Sequence of chain 1.G:
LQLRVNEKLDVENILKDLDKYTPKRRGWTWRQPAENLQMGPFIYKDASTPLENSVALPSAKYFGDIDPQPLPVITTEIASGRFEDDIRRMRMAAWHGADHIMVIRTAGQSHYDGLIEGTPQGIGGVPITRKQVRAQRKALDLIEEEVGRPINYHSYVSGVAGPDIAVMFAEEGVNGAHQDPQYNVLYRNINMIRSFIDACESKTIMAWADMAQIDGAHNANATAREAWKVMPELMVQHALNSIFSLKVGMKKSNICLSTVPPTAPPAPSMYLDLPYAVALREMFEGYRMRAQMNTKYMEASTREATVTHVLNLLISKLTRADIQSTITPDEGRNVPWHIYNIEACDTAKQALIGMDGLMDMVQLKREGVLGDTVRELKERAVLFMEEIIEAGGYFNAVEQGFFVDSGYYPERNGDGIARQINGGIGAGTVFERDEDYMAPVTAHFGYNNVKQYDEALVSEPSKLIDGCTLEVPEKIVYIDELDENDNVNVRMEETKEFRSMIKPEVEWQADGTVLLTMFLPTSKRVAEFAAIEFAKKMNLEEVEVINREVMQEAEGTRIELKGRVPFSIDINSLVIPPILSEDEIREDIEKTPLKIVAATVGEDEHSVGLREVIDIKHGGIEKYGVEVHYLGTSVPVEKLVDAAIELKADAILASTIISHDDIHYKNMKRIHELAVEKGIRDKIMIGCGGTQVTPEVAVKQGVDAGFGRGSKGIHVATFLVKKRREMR

Binding-site contacts:
Ligand atom C5 contacts residue LEU486 of chain 1.G at 3.8 Å (hydrophobic).
Ligand atom C2 contacts residue LEU486 of chain 1.G at 4.3 Å (hydrophobic).
Ligand atom O4' contacts residue B121 of chain 1.N at 2.8 Å (h-bond).
Ligand atom C6 contacts residue LEU486 of chain 1.G at 4.3 Å (hydrophobic).
Ligand atom N3 contacts residue LEU486 of chain 1.G at 4.2 Å.
Ligand atom O3' contacts residue ASP487 of chain 1.G at 3.8 Å.
Ligand atom N3 contacts residue B121 of chain 1.N at 3.4 Å.
Ligand atom C1' contacts residue B121 of chain 1.N at 4.0 Å.
Ligand atom N6 contacts residue LEU486 of chain 1.G at 4.5 Å.
Ligand atom N3 contacts residue ASP487 of chain 1.G at 4.1 Å.
Ligand atom C8 contacts residue B121 of chain 1.N at 4.0 Å.
Ligand atom C4 contacts residue LEU486 of chain 1.G at 3.9 Å (hydrophobic).
Ligand atom O2' contacts residue PRO124 of chain 1.G at 4.0 Å.
Ligand atom C2 contacts residue B121 of chain 1.N at 3.2 Å.
Ligand atom O3' contacts residue PRO124 of chain 1.G at 4.0 Å.
Ligand atom C4 contacts residue B121 of chain 1.N at 3.5 Å.
Ligand atom C5' contacts residue B121 of chain 1.N at 2.1 Å.
Ligand atom N1 contacts residue B121 of chain 1.N at 3.0 Å (h-bond).
Ligand atom N6 contacts residue B121 of chain 1.N at 4.0 Å.
Ligand atom N9 contacts residue LEU486 of chain 1.G at 4.2 Å.
Ligand atom C2' contacts residue ASP487 of chain 1.G at 4.4 Å.
Ligand atom N7 contacts residue B121 of chain 1.N at 3.6 Å (h-bond).
Ligand atom O2' contacts residue ASP487 of chain 1.G at 4.5 Å.
Ligand atom C3' contacts residue B121 of chain 1.N at 4.0 Å.
Ligand atom C8 contacts residue LEU486 of chain 1.G at 3.8 Å (hydrophobic).
Ligand atom O2' contacts residue GLU121 of chain 1.G at 4.1 Å.
Ligand atom N9 contacts residue B121 of chain 1.N at 4.0 Å.
Ligand atom N7 contacts residue LEU486 of chain 1.G at 3.4 Å.
Ligand atom O2' contacts residue LEU486 of chain 1.G at 4.4 Å.
Ligand atom C2 contacts residue ASP487 of chain 1.G at 4.4 Å.
Ligand atom C6 contacts residue B121 of chain 1.N at 3.4 Å.
Ligand atom C4' contacts residue B121 of chain 1.N at 2.8 Å.
Ligand atom O3' contacts residue B121 of chain 1.N at 3.9 Å.
Ligand atom C5' contacts residue HIS615 of chain 1.C at 4.3 Å.
Ligand atom C5 contacts residue B121 of chain 1.N at 3.3 Å.
Ligand atom O3' contacts residue ASP490 of chain 1.G at 3.8 Å.
Ligand atom C3' contacts residue ASP487 of chain 1.G at 4.3 Å.

Sequence of chain 1.C:
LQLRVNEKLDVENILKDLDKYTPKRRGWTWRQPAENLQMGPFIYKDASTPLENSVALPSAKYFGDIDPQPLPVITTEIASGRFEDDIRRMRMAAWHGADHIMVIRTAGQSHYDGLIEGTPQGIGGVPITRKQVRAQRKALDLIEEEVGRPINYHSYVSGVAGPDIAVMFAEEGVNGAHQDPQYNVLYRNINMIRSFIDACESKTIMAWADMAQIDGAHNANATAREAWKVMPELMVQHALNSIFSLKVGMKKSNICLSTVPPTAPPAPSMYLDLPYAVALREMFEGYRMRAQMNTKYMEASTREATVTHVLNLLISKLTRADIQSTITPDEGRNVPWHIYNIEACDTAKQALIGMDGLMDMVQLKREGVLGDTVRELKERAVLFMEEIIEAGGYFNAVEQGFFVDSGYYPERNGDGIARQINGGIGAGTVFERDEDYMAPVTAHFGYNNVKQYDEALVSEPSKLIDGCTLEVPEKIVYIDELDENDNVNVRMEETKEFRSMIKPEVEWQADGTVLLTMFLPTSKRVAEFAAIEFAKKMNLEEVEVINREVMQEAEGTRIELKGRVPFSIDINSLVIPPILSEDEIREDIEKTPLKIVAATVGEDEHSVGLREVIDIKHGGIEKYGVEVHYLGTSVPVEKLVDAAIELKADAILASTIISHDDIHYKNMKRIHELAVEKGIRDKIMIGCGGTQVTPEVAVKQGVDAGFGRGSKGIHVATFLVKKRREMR

A protein and the small-molecule ligand that binds it are described below.
Small molecule (SMILES): C[C@H]1O[C@@H](n2cnc3c(N)ncnc32)[C@H](O)[C@@H]1O